A protein and the small-molecule ligand that binds it are described below.
Small molecule (SMILES): CC(=O)N[C@@H]1[C@@H](O)[C@H](O)[C@@H](CO)O[C@H]1O

Binding-site contacts:
Ligand atom N2 contacts residue ASN70 of chain 3.A at 3.1 Å (h-bond).
Ligand atom O5 contacts residue ASN70 of chain 3.A at 2.3 Å (h-bond).
Ligand atom O6 contacts residue ASN71 of chain 3.A at 4.0 Å.
Ligand atom C7 contacts residue LEU361 of chain 3.A at 4.4 Å (hydrophobic).
Ligand atom C1 contacts residue ASN70 of chain 3.A at 1.4 Å.
Ligand atom C6 contacts residue ASN71 of chain 3.A at 3.8 Å.
Ligand atom C7 contacts residue ASN70 of chain 3.A at 3.4 Å.
Ligand atom O7 contacts residue ASN70 of chain 3.A at 3.2 Å (h-bond).
Ligand atom C3 contacts residue ASN70 of chain 3.A at 3.9 Å.
Ligand atom C8 contacts residue LEU361 of chain 3.A at 4.2 Å (hydrophobic).
Ligand atom C5 contacts residue ASN70 of chain 3.A at 3.6 Å.
Ligand atom C4 contacts residue ASN70 of chain 3.A at 4.3 Å.
Ligand atom C2 contacts residue ASN70 of chain 3.A at 2.6 Å.

Sequence of chain 3.A:
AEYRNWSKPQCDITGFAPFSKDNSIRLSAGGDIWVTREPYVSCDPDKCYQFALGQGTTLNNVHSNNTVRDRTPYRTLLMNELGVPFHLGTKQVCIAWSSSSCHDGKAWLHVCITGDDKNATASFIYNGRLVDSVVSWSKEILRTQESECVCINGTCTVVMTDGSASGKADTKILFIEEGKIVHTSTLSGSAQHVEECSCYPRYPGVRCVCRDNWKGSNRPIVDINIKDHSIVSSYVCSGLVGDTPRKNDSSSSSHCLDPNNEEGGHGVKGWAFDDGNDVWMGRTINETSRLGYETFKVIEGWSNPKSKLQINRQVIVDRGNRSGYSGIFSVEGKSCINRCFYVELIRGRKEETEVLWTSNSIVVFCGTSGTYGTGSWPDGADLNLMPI